Sequence of chain 3.G:
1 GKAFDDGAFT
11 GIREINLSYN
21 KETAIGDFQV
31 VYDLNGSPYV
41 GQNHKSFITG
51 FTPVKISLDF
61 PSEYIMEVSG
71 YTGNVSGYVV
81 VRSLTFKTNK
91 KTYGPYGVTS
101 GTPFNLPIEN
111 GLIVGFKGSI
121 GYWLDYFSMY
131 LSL

This small molecule binds to this protein.
Small molecule (SMILES): CO[C@H]1O[C@H](CO)[C@H](O)[C@H](O)[C@H]1NC(C)=O

Binding-site contacts:
Ligand atom O4 contacts residue GLY1 of chain 3.G at 3.0 Å (h-bond).
Ligand atom O5 contacts residue TYR122 of chain 3.G at 3.0 Å (h-bond).
Ligand atom CM contacts residue TYR122 of chain 3.G at 3.8 Å (hydrophobic).
Ligand atom O6 contacts residue TRP123 of chain 3.G at 2.8 Å (h-bond).
Ligand atom O3 contacts residue GLY1 of chain 3.G at 2.7 Å (h-bond).
Ligand atom C6 contacts residue TRP123 of chain 3.G at 3.8 Å (hydrophobic).
Ligand atom C3 contacts residue TYR78 of chain 3.G at 4.0 Å (hydrophobic).
Ligand atom C6 contacts residue TYR122 of chain 3.G at 3.7 Å (hydrophobic).
Ligand atom C3 contacts residue GLY1 of chain 3.G at 3.5 Å.
Ligand atom C5 contacts residue TYR78 of chain 3.G at 4.0 Å (hydrophobic).
Ligand atom O6 contacts residue ASP125 of chain 3.G at 2.9 Å (salt-bridge).
Ligand atom O6 contacts residue TYR122 of chain 3.G at 3.2 Å (h-bond).
Ligand atom C6 contacts residue ASP125 of chain 3.G at 3.2 Å.
Ligand atom C5 contacts residue GLY121 of chain 3.G at 4.3 Å.
Ligand atom O4 contacts residue TYR122 of chain 3.G at 4.2 Å.
Ligand atom O6 contacts residue VAL80 of chain 3.G at 3.7 Å.
Ligand atom O5 contacts residue GLY121 of chain 3.G at 3.7 Å.
Ligand atom CM contacts residue TYR78 of chain 3.G at 3.2 Å (hydrophobic).
Ligand atom C4 contacts residue ASP125 of chain 3.G at 3.2 Å.
Ligand atom C4 contacts residue GLY1 of chain 3.G at 3.7 Å.
Ligand atom C4 contacts residue GLY121 of chain 3.G at 4.2 Å.
Ligand atom O7 contacts residue PHE47 of chain 3.G at 3.3 Å.
Ligand atom O4 contacts residue ASP125 of chain 3.G at 2.6 Å (salt-bridge).
Ligand atom C1 contacts residue GLY121 of chain 3.G at 4.3 Å.
Ligand atom C5 contacts residue TYR122 of chain 3.G at 3.8 Å (hydrophobic).
Ligand atom O6 contacts residue GLY121 of chain 3.G at 4.0 Å.
Ligand atom C6 contacts residue VAL80 of chain 3.G at 4.1 Å (hydrophobic).
Ligand atom C2 contacts residue GLY1 of chain 3.G at 3.8 Å.
Ligand atom C1 contacts residue TYR122 of chain 3.G at 4.0 Å (hydrophobic).
Ligand atom C7 contacts residue GLY1 of chain 3.G at 4.1 Å.
Ligand atom O1 contacts residue TYR78 of chain 3.G at 3.5 Å (h-bond).
Ligand atom C2 contacts residue GLY121 of chain 3.G at 4.4 Å.
Ligand atom C5 contacts residue ASP125 of chain 3.G at 3.8 Å.
Ligand atom C4 contacts residue TYR78 of chain 3.G at 4.3 Å (hydrophobic).
Ligand atom C6 contacts residue TYR78 of chain 3.G at 4.1 Å (hydrophobic).
Ligand atom O7 contacts residue GLY1 of chain 3.G at 3.3 Å (h-bond).
Ligand atom O4 contacts residue GLY121 of chain 3.G at 3.2 Å.
Ligand atom C7 contacts residue PHE47 of chain 3.G at 3.9 Å (hydrophobic).
Ligand atom C2 contacts residue PHE47 of chain 3.G at 4.2 Å (hydrophobic).
Ligand atom O1 contacts residue TYR122 of chain 3.G at 4.1 Å.